Sequence of chain 2.C:
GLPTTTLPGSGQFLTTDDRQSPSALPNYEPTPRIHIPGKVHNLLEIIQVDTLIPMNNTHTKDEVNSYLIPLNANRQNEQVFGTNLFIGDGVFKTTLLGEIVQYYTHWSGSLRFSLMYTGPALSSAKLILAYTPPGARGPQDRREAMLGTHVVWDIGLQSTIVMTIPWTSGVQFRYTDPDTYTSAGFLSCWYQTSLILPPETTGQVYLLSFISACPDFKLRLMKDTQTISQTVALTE

Binding-site contacts:
Ligand atom N3A contacts residue TYR152 of chain 1.A at 4.0 Å.
Ligand atom C3B contacts residue MET224 of chain 1.A at 3.6 Å (hydrophobic).
Ligand atom C3B contacts residue PHE186 of chain 1.A at 3.9 Å (hydrophobic).
Ligand atom C4B contacts residue PHE186 of chain 1.A at 3.9 Å (hydrophobic).
Ligand atom CL2 contacts residue MET224 of chain 1.A at 3.4 Å.
Ligand atom CL1 contacts residue VAL188 of chain 1.A at 3.7 Å.
Ligand atom C2C contacts residue VAL191 of chain 1.A at 4.0 Å (hydrophobic).
Ligand atom CL1 contacts residue LEU25 of chain 1.C at 3.7 Å.
Ligand atom C5A contacts residue VAL176 of chain 1.A at 3.5 Å (hydrophobic).
Ligand atom C4A contacts residue PRO174 of chain 1.A at 3.0 Å (hydrophobic).
Ligand atom C6B contacts residue TYR152 of chain 1.A at 3.9 Å (hydrophobic).
Ligand atom C3C contacts residue TYR152 of chain 1.A at 3.8 Å (hydrophobic).
Ligand atom C2B contacts residue MET224 of chain 1.A at 4.0 Å (hydrophobic).
Ligand atom C3 contacts residue LEU106 of chain 1.A at 3.8 Å (hydrophobic).
Ligand atom O1 contacts residue MET221 of chain 1.A at 3.5 Å (h-bond).
Ligand atom C31 contacts residue LEU106 of chain 1.A at 4.0 Å (hydrophobic).
Ligand atom C2A contacts residue PHE186 of chain 1.A at 3.8 Å (hydrophobic).
Ligand atom O1A contacts residue PHE186 of chain 1.A at 3.4 Å.
Ligand atom N3A contacts residue ALA24 of chain 1.C at 3.8 Å.
Ligand atom C3C contacts residue ILE104 of chain 1.A at 3.7 Å (hydrophobic).
Ligand atom C5B contacts residue TYR152 of chain 1.A at 3.7 Å (hydrophobic).
Ligand atom O1A contacts residue MET224 of chain 1.A at 3.5 Å (h-bond).
Ligand atom C5A contacts residue PHE186 of chain 1.A at 4.0 Å (hydrophobic).
Ligand atom C4 contacts residue LEU106 of chain 1.A at 3.9 Å (hydrophobic).
Ligand atom C2A contacts residue TYR152 of chain 1.A at 3.8 Å (hydrophobic).
Ligand atom C1B contacts residue VAL188 of chain 1.A at 4.0 Å (hydrophobic).
Ligand atom C4B contacts residue TYR152 of chain 1.A at 3.6 Å (hydrophobic).
Ligand atom N2 contacts residue MET221 of chain 1.A at 3.5 Å (h-bond).
Ligand atom CL2 contacts residue TYR128 of chain 1.A at 3.2 Å.
Ligand atom C4A contacts residue ALA150 of chain 1.A at 4.0 Å (hydrophobic).
Ligand atom CL2 contacts residue ILE104 of chain 1.A at 3.5 Å.
Ligand atom C2B contacts residue TYR128 of chain 1.A at 3.9 Å (hydrophobic).
Ligand atom O1 contacts residue ILE104 of chain 1.A at 3.4 Å.
Ligand atom N3A contacts residue PRO174 of chain 1.A at 3.3 Å (h-bond).
Ligand atom CL1 contacts residue TYR152 of chain 1.A at 3.9 Å.
Ligand atom O1B contacts residue VAL188 of chain 1.A at 3.7 Å.
Ligand atom C5 contacts residue TYR128 of chain 1.A at 3.8 Å (hydrophobic).
Ligand atom C5A contacts residue ALA150 of chain 1.A at 3.5 Å (hydrophobic).
Ligand atom C1C contacts residue TYR128 of chain 1.A at 3.3 Å (hydrophobic).
Ligand atom C4A contacts residue SER175 of chain 1.A at 3.8 Å.

This small molecule binds to this protein.
Small molecule (SMILES): Cc1cc(CCCOc2c(Cl)cc(C3=NCCO3)cc2Cl)on1

Sequence of chain 1.C:
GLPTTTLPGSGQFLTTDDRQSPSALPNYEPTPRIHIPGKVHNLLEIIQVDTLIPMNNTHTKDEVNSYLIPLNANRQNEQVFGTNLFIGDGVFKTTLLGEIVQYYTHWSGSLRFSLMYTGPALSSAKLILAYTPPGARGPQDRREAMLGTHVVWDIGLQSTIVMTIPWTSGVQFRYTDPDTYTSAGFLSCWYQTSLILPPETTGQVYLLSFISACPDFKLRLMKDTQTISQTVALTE

Sequence of chain 1.A:
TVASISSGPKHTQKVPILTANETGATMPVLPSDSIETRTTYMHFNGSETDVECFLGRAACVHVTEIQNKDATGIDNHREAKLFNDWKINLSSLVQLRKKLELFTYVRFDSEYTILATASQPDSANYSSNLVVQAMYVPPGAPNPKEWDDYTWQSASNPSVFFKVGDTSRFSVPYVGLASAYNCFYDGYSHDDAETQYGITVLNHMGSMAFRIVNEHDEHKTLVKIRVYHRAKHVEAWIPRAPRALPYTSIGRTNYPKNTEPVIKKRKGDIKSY